Sequence of chain 1.A:
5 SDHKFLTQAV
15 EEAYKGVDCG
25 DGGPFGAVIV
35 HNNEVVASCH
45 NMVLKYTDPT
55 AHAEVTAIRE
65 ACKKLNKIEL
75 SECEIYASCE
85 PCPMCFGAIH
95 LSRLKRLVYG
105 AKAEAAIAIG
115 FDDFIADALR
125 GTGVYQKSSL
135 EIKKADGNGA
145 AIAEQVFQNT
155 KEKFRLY

Sequence of chain 1.B:
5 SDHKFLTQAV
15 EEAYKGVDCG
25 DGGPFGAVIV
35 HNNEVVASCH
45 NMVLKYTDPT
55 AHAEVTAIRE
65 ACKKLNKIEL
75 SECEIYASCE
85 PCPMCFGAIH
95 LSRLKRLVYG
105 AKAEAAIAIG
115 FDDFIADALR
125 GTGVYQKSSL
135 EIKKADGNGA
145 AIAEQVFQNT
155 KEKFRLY

This small molecule binds to this protein.
Small molecule (SMILES): CO[C@@H]1[C@H](O)C(CO)O[C@H]1n1cnc2c(=O)[nH]c(=O)[nH]c21

Binding-site contacts:
Ligand atom O12 contacts residue PHE118 of chain 1.B at 3.2 Å.
Ligand atom N20 contacts residue GLU58 of chain 1.B at 2.8 Å (salt-bridge).
Ligand atom C14 contacts residue TYR161 of chain 1.B at 3.2 Å (hydrophobic).
Ligand atom C19 contacts residue ZN1 of chain 1.G at 2.4 Å.
Ligand atom C19 contacts residue GLU58 of chain 1.B at 3.5 Å.
Ligand atom O21 contacts residue CYS86 of chain 1.B at 2.9 Å (h-bond).
Ligand atom N20 contacts residue HIS56 of chain 1.B at 3.3 Å (h-bond).
Ligand atom O12 contacts residue ASP116 of chain 1.B at 2.8 Å (salt-bridge).
Ligand atom C19 contacts residue HIS56 of chain 1.B at 3.1 Å.
Ligand atom C08 contacts residue PHE115 of chain 1.B at 3.4 Å (hydrophobic).
Ligand atom O09 contacts residue PHE115 of chain 1.B at 3.6 Å.
Ligand atom N04 contacts residue TYR161 of chain 1.B at 2.9 Å (h-bond).
Ligand atom O01 contacts residue ALA57 of chain 1.B at 3.2 Å (h-bond).
Ligand atom N06 contacts residue HIS56 of chain 1.B at 3.5 Å.
Ligand atom N20 contacts residue ZN1 of chain 1.G at 3.2 Å.
Ligand atom O21 contacts residue ZN1 of chain 1.G at 2.2 Å.
Ligand atom C02 contacts residue ASN45 of chain 1.B at 3.6 Å.
Ligand atom N18 contacts residue HIS56 of chain 1.B at 3.1 Å (h-bond).
Ligand atom O21 contacts residue PRO85 of chain 1.B at 3.5 Å.
Ligand atom N04 contacts residue ASN45 of chain 1.B at 3.3 Å (h-bond).
Ligand atom O01 contacts residue ASN45 of chain 1.B at 3.0 Å (h-bond).
Ligand atom C11 contacts residue ASP116 of chain 1.B at 3.5 Å.
Ligand atom O21 contacts residue GLU58 of chain 1.B at 3.1 Å (salt-bridge).
Ligand atom O01 contacts residue PHE29 of chain 1.B at 3.1 Å.
Ligand atom O16 contacts residue LEU95 of chain 1.A at 3.4 Å.
Ligand atom N04 contacts residue PHE29 of chain 1.B at 3.2 Å.
Ligand atom O15 contacts residue TYR161 of chain 1.B at 2.9 Å (h-bond).
Ligand atom N18 contacts residue ZN1 of chain 1.G at 2.8 Å.
Ligand atom C17 contacts residue HIS56 of chain 1.B at 3.1 Å.
Ligand atom C05 contacts residue TYR161 of chain 1.B at 3.5 Å (hydrophobic).
Ligand atom C02 contacts residue HIS56 of chain 1.B at 3.3 Å.
Ligand atom C13 contacts residue LEU95 of chain 1.A at 3.6 Å (hydrophobic).
Ligand atom O16 contacts residue HIS56 of chain 1.B at 3.5 Å.
Ligand atom C02 contacts residue PHE29 of chain 1.B at 3.5 Å (hydrophobic).
Ligand atom C05 contacts residue PHE29 of chain 1.B at 3.6 Å (hydrophobic).
Ligand atom N18 contacts residue CYS86 of chain 1.B at 3.5 Å.
Ligand atom C03 contacts residue HIS56 of chain 1.B at 3.4 Å.
Ligand atom O01 contacts residue HIS56 of chain 1.B at 3.5 Å.
Ligand atom C10 contacts residue ALA110 of chain 1.B at 3.6 Å (hydrophobic).
Ligand atom O21 contacts residue CYS89 of chain 1.B at 3.3 Å (h-bond).